The protein below binds the small molecule below.
Small molecule (SMILES): O=C(N[C@@H]1CCCNC1)c1ccccc1

Sequence of chain 1.A:
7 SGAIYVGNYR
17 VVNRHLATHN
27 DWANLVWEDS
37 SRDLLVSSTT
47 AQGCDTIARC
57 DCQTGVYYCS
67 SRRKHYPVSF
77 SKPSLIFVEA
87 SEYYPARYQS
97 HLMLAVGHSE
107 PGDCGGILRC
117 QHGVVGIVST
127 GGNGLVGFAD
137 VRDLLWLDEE

Binding-site contacts:
Ligand atom C11 contacts residue VAL62 of chain 1.A at 4.3 Å (hydrophobic).
Ligand atom C10 contacts residue TYR64 of chain 1.A at 4.1 Å (hydrophobic).
Ligand atom N03 contacts residue TYR64 of chain 1.A at 3.5 Å.
Ligand atom C10 contacts residue ARG115 of chain 1.A at 4.5 Å.
Ligand atom C02 contacts residue HIS71 of chain 1.A at 3.6 Å.
Ligand atom C11 contacts residue TYR63 of chain 1.A at 4.5 Å (hydrophobic).
Ligand atom C05 contacts residue HIS71 of chain 1.A at 2.6 Å.
Ligand atom N03 contacts residue HIS71 of chain 1.A at 2.6 Å.
Ligand atom C10 contacts residue ILE113 of chain 1.A at 4.4 Å (hydrophobic).
Ligand atom C11 contacts residue ILE113 of chain 1.A at 3.2 Å (hydrophobic).
Ligand atom N08 contacts residue TYR64 of chain 1.A at 3.5 Å.
Ligand atom C12 contacts residue TYR63 of chain 1.A at 4.1 Å (hydrophobic).
Ligand atom C15 contacts residue HIS71 of chain 1.A at 3.4 Å.
Ligand atom C14 contacts residue HIS71 of chain 1.A at 3.6 Å.
Ligand atom C12 contacts residue HIS71 of chain 1.A at 4.1 Å.
Ligand atom C10 contacts residue HIS71 of chain 1.A at 3.6 Å.
Ligand atom C05 contacts residue TYR64 of chain 1.A at 3.4 Å (hydrophobic).
Ligand atom C13 contacts residue VAL62 of chain 1.A at 3.6 Å (hydrophobic).
Ligand atom C12 contacts residue ILE113 of chain 1.A at 3.5 Å (hydrophobic).
Ligand atom C11 contacts residue ARG115 of chain 1.A at 4.2 Å.
Ligand atom C13 contacts residue HIS71 of chain 1.A at 3.9 Å.
Ligand atom C12 contacts residue ARG115 of chain 1.A at 3.8 Å.
Ligand atom C14 contacts residue VAL62 of chain 1.A at 4.5 Å (hydrophobic).
Ligand atom C13 contacts residue ARG115 of chain 1.A at 3.8 Å.
Ligand atom C06 contacts residue TYR64 of chain 1.A at 3.9 Å (hydrophobic).
Ligand atom C06 contacts residue HIS71 of chain 1.A at 3.7 Å.
Ligand atom C11 contacts residue TYR64 of chain 1.A at 4.0 Å (hydrophobic).
Ligand atom C12 contacts residue VAL62 of chain 1.A at 3.2 Å (hydrophobic).
Ligand atom C14 contacts residue ARG115 of chain 1.A at 4.0 Å.
Ligand atom C15 contacts residue ARG115 of chain 1.A at 4.4 Å.
Ligand atom C02 contacts residue TYR64 of chain 1.A at 4.0 Å (hydrophobic).
Ligand atom C11 contacts residue HIS71 of chain 1.A at 4.0 Å.
Ligand atom C04 contacts residue HIS71 of chain 1.A at 3.1 Å.
Ligand atom C07 contacts residue TYR64 of chain 1.A at 4.1 Å (hydrophobic).
Ligand atom C04 contacts residue TYR64 of chain 1.A at 4.2 Å (hydrophobic).
Ligand atom O01 contacts residue ILE113 of chain 1.A at 4.4 Å.
Ligand atom C12 contacts residue TYR64 of chain 1.A at 4.2 Å (hydrophobic).
Ligand atom C09 contacts residue HIS71 of chain 1.A at 4.4 Å.
Ligand atom C09 contacts residue TYR64 of chain 1.A at 4.2 Å (hydrophobic).